Sequence of chain 1.A:
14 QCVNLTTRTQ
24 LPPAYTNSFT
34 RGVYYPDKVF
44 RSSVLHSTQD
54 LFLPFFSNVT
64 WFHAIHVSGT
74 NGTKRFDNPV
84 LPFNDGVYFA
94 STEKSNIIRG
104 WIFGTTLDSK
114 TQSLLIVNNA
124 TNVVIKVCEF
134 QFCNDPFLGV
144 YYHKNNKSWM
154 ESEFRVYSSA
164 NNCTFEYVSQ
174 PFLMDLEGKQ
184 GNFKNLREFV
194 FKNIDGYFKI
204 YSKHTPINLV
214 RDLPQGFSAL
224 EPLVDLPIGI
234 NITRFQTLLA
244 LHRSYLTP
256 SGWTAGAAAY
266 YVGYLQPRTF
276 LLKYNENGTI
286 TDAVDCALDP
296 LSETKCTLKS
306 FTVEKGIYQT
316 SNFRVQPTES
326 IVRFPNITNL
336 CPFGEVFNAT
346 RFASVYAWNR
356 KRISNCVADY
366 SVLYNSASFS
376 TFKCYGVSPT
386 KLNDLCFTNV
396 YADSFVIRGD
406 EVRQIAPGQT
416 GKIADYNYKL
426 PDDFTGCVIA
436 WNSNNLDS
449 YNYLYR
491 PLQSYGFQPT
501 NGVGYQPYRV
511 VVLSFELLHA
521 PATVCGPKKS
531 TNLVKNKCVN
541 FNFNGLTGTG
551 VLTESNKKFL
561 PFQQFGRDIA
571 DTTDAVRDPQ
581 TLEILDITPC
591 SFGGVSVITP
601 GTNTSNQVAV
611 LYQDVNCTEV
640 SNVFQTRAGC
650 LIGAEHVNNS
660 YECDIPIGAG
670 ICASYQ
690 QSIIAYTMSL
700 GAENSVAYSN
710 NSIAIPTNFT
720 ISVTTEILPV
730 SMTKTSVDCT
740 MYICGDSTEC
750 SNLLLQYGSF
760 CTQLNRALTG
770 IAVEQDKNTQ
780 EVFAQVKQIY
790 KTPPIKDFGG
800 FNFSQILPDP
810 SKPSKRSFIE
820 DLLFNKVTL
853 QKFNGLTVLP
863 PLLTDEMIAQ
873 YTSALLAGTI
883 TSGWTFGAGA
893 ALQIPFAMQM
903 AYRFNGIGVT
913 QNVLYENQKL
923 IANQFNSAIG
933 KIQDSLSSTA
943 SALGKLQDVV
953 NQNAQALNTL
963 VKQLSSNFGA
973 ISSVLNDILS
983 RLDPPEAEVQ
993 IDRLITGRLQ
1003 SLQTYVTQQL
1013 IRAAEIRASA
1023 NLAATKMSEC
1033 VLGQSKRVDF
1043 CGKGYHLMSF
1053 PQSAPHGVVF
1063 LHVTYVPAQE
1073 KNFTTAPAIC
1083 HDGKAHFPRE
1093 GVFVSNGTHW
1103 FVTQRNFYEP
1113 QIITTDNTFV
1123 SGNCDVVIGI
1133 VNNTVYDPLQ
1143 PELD

Binding-site contacts:
Ligand atom C3 contacts residue ASN717 of chain 1.A at 3.8 Å.
Ligand atom O4 contacts residue LEU922 of chain 1.A at 4.2 Å.
Ligand atom C8 contacts residue GLN926 of chain 1.A at 4.4 Å.
Ligand atom C2 contacts residue GLN1071 of chain 1.A at 4.2 Å.
Ligand atom C4 contacts residue ASN717 of chain 1.A at 4.2 Å.
Ligand atom C1 contacts residue GLN1071 of chain 1.A at 4.0 Å.
Ligand atom C5 contacts residue ASN717 of chain 1.A at 3.6 Å.
Ligand atom C7 contacts residue GLN1071 of chain 1.A at 4.3 Å.
Ligand atom O7 contacts residue LEU922 of chain 1.A at 3.4 Å.
Ligand atom O7 contacts residue ASN717 of chain 1.A at 3.4 Å (h-bond).
Ligand atom O5 contacts residue GLN1071 of chain 1.A at 4.2 Å.
Ligand atom O6 contacts residue LEU922 of chain 1.A at 4.1 Å.
Ligand atom N2 contacts residue ASN717 of chain 1.A at 2.9 Å (h-bond).
Ligand atom C8 contacts residue ASN717 of chain 1.A at 4.5 Å.
Ligand atom C7 contacts residue ASN717 of chain 1.A at 3.4 Å.
Ligand atom O5 contacts residue ASN717 of chain 1.A at 2.3 Å (h-bond).
Ligand atom O6 contacts residue GLN926 of chain 1.A at 3.6 Å.
Ligand atom C8 contacts residue LEU922 of chain 1.A at 3.8 Å (hydrophobic).
Ligand atom C1 contacts residue ASN717 of chain 1.A at 1.4 Å.
Ligand atom O7 contacts residue GLN1071 of chain 1.A at 3.4 Å (h-bond).
Ligand atom C2 contacts residue ASN717 of chain 1.A at 2.4 Å.
Ligand atom C7 contacts residue LEU922 of chain 1.A at 3.7 Å (hydrophobic).
Ligand atom C5 contacts residue LEU922 of chain 1.A at 4.2 Å (hydrophobic).

The protein below binds the small molecule below.
Small molecule (SMILES): CC(=O)N[C@H]1[C@H](O[C@H]2[C@H](O)[C@@H](NC(C)=O)CO[C@@H]2CO)O[C@H](CO)[C@@H](O)[C@@H]1O